Binding-site contacts:
Ligand atom O28 contacts residue THR1 of chain 1.K at 2.3 Å (h-bond).
Ligand atom C21 contacts residue LYS33 of chain 1.K at 3.9 Å.
Ligand atom C14 contacts residue GLY47 of chain 1.K at 4.0 Å.
Ligand atom O27 contacts residue GLY47 of chain 1.K at 3.4 Å (h-bond).
Ligand atom C24 contacts residue MET45 of chain 1.K at 3.8 Å (hydrophobic).
Ligand atom C18 contacts residue THR21 of chain 1.K at 4.1 Å.
Ligand atom C23 contacts residue GLY47 of chain 1.K at 3.9 Å.
Ligand atom C25 contacts residue THR49 of chain 1.K at 3.4 Å.
Ligand atom C21 contacts residue ARG19 of chain 1.K at 4.1 Å.
Ligand atom O28 contacts residue TYR170 of chain 1.K at 3.7 Å.
Ligand atom O19 contacts residue ALA20 of chain 1.K at 3.3 Å.
Ligand atom C21 contacts residue THR1 of chain 1.K at 2.4 Å.
Ligand atom C17 contacts residue THR21 of chain 1.K at 3.8 Å.
Ligand atom C11 contacts residue THR21 of chain 1.K at 3.3 Å.
Ligand atom O19 contacts residue THR21 of chain 1.K at 2.9 Å (h-bond).
Ligand atom C10 contacts residue THR21 of chain 1.K at 3.6 Å.
Ligand atom C2 contacts residue THR21 of chain 1.K at 3.5 Å.
Ligand atom C13 contacts residue GLY47 of chain 1.K at 3.5 Å.
Ligand atom B26 contacts residue THR1 of chain 1.K at 1.4 Å.
Ligand atom N20 contacts residue GLY47 of chain 1.K at 2.9 Å (h-bond).
Ligand atom N1 contacts residue THR21 of chain 1.K at 3.0 Å (h-bond).
Ligand atom C6 contacts residue THR21 of chain 1.K at 3.9 Å.
Ligand atom C7 contacts residue THR21 of chain 1.K at 3.5 Å.
Ligand atom B26 contacts residue LYS33 of chain 1.K at 3.8 Å.
Ligand atom C5 contacts residue ALA22 of chain 1.K at 4.0 Å (hydrophobic).
Ligand atom C25 contacts residue ALA20 of chain 1.K at 3.8 Å (hydrophobic).
Ligand atom C18 contacts residue GLY47 of chain 1.K at 3.7 Å.
Ligand atom N20 contacts residue THR1 of chain 1.K at 3.7 Å.
Ligand atom C22 contacts residue LYS33 of chain 1.K at 3.9 Å.
Ligand atom C22 contacts residue GLY47 of chain 1.K at 3.8 Å.
Ligand atom C21 contacts residue GLY47 of chain 1.K at 3.9 Å.
Ligand atom C6 contacts residue ALA22 of chain 1.K at 3.7 Å (hydrophobic).
Ligand atom O27 contacts residue THR1 of chain 1.K at 2.4 Å (h-bond).
Ligand atom N9 contacts residue THR21 of chain 1.K at 2.8 Å (h-bond).
Ligand atom C22 contacts residue THR1 of chain 1.K at 2.7 Å.
Ligand atom C10 contacts residue GLY47 of chain 1.K at 3.6 Å.
Ligand atom C16 contacts residue SER131 of chain 1.K at 4.1 Å.
Ligand atom C23 contacts residue THR49 of chain 1.K at 3.8 Å.
Ligand atom C25 contacts residue LYS33 of chain 1.K at 4.1 Å.
Ligand atom C24 contacts residue THR49 of chain 1.K at 3.8 Å.

A protein and the small-molecule ligand that binds it are described below.
Small molecule (SMILES): CC(C)C[C@H](NC(=O)[C@H](Cc1ccccc1)NC(=O)c1cnccn1)B(O)O

Sequence of chain 1.K:
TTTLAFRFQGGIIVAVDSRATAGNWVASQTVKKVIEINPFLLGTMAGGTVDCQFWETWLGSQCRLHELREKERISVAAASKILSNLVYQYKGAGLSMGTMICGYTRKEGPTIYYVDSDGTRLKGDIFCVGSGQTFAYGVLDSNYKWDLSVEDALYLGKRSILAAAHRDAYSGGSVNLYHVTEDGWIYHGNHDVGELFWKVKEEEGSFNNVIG